Sequence of chain 1.C:
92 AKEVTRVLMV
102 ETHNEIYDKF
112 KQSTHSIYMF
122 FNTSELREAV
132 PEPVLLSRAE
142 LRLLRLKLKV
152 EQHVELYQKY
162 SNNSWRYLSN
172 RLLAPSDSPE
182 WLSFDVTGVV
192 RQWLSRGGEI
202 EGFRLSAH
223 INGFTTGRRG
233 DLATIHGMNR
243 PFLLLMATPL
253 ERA

This protein binds this small molecule.
Small molecule (SMILES): CC(=O)N[C@@H]1[C@@H](O)[C@H](O)[C@@H](CO)O[C@H]1O

Binding-site contacts:
Ligand atom C6 contacts residue GLU126 of chain 1.C at 4.5 Å.
Ligand atom C5 contacts residue SER125 of chain 1.C at 4.3 Å.
Ligand atom C5 contacts residue ASN123 of chain 1.C at 3.7 Å.
Ligand atom O5 contacts residue ASN123 of chain 1.C at 2.4 Å (h-bond).
Ligand atom C6 contacts residue SER125 of chain 1.C at 3.3 Å.
Ligand atom C2 contacts residue ASN123 of chain 1.C at 2.5 Å.
Ligand atom O7 contacts residue VAL101 of chain 1.C at 4.3 Å.
Ligand atom C8 contacts residue ASN123 of chain 1.C at 3.8 Å.
Ligand atom O5 contacts residue GLU126 of chain 1.C at 4.4 Å.
Ligand atom C1 contacts residue ASN123 of chain 1.C at 1.4 Å.
Ligand atom C3 contacts residue ASN123 of chain 1.C at 3.8 Å.
Ligand atom N2 contacts residue ASN123 of chain 1.C at 2.9 Å (h-bond).
Ligand atom O5 contacts residue SER125 of chain 1.C at 3.6 Å.
Ligand atom O6 contacts residue SER125 of chain 1.C at 4.1 Å.
Ligand atom C7 contacts residue ASN123 of chain 1.C at 3.5 Å.
Ligand atom O7 contacts residue ASN123 of chain 1.C at 4.4 Å.
Ligand atom O7 contacts residue GLU106 of chain 1.C at 4.2 Å.
Ligand atom C4 contacts residue ASN123 of chain 1.C at 4.3 Å.